Sequence of chain 1.C:
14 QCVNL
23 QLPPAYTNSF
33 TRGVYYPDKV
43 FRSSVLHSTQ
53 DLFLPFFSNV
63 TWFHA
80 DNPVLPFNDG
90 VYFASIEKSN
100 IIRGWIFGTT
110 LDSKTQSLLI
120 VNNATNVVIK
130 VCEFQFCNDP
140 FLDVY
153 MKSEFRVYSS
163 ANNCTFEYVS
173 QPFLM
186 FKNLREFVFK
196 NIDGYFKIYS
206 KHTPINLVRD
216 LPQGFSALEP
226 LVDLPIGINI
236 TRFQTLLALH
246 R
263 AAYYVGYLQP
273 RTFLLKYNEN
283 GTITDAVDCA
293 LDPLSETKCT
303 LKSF

Binding-site contacts:
Ligand atom C8 contacts residue ASN61 of chain 1.C at 4.4 Å.
Ligand atom O3 contacts residue SER75 of chain 1.B at 4.1 Å.
Ligand atom C8 contacts residue PHE59 of chain 1.C at 3.8 Å (hydrophobic).
Ligand atom C4 contacts residue ASN61 of chain 1.C at 4.3 Å.
Ligand atom N2 contacts residue PHE59 of chain 1.C at 4.4 Å.
Ligand atom O5 contacts residue ASN61 of chain 1.C at 2.4 Å (h-bond).
Ligand atom C1 contacts residue ASN61 of chain 1.C at 1.5 Å.
Ligand atom C7 contacts residue ASN61 of chain 1.C at 3.2 Å.
Ligand atom C2 contacts residue ASN61 of chain 1.C at 2.5 Å.
Ligand atom O7 contacts residue SER75 of chain 1.B at 4.4 Å.
Ligand atom C5 contacts residue ASN61 of chain 1.C at 3.7 Å.
Ligand atom C3 contacts residue ASN61 of chain 1.C at 3.8 Å.
Ligand atom N2 contacts residue ASN61 of chain 1.C at 2.9 Å (h-bond).
Ligand atom O7 contacts residue ASN61 of chain 1.C at 3.1 Å (h-bond).
Ligand atom O7 contacts residue ASN74 of chain 1.B at 4.5 Å.
Ligand atom C7 contacts residue PHE59 of chain 1.C at 4.5 Å (hydrophobic).
Ligand atom C8 contacts residue SER60 of chain 1.C at 4.2 Å.

Sequence of chain 1.B:
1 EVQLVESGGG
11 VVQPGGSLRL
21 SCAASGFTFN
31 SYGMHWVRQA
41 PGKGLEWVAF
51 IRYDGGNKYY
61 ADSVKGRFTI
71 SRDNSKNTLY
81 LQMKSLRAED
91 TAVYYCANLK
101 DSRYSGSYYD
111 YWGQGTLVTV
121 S

The small molecule below binds the protein below.
Small molecule (SMILES): CC(=O)N[C@@H]1[C@@H](O)[C@H](O)[C@@H](CO)O[C@H]1O